A small-molecule ligand and the protein it binds are described below.
Small molecule (SMILES): CC(=O)N[C@H]1[C@H](O[C@H]2[C@H](O)[C@@H](NC(C)=O)CO[C@@H]2CO)O[C@H](CO)[C@@H](O)[C@@H]1O

Sequence of chain 1.E:
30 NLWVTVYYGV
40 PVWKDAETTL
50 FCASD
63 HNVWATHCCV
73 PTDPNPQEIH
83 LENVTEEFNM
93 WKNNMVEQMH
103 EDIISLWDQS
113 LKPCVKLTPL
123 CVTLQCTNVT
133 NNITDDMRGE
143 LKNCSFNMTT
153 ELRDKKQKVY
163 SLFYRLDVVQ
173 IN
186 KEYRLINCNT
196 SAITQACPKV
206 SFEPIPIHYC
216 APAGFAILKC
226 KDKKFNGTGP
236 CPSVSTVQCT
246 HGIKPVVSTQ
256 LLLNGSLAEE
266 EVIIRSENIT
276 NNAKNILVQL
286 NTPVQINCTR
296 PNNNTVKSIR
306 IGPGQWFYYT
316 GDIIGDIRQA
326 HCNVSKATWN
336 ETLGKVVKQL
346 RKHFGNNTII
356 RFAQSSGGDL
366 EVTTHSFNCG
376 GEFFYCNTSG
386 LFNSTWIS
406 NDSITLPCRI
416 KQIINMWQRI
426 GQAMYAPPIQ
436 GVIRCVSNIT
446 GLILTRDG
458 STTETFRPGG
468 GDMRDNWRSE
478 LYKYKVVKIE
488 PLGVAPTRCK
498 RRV

Binding-site contacts:
Ligand atom C8 contacts residue ASN328 of chain 1.E at 4.2 Å.
Ligand atom C5 contacts residue ASN328 of chain 1.E at 3.8 Å.
Ligand atom C4 contacts residue ASN328 of chain 1.E at 4.3 Å.
Ligand atom O7 contacts residue ARG439 of chain 1.E at 3.5 Å (salt-bridge).
Ligand atom C2 contacts residue HIS326 of chain 1.E at 4.0 Å.
Ligand atom C7 contacts residue ASN292 of chain 1.E at 4.2 Å.
Ligand atom C1 contacts residue HIS326 of chain 1.E at 4.4 Å.
Ligand atom C8 contacts residue ASN292 of chain 1.E at 3.3 Å.
Ligand atom C3 contacts residue HIS326 of chain 1.E at 4.0 Å.
Ligand atom N2 contacts residue ASN328 of chain 1.E at 2.9 Å (h-bond).
Ligand atom C3 contacts residue ASN328 of chain 1.E at 3.9 Å.
Ligand atom C7 contacts residue ARG439 of chain 1.E at 3.5 Å.
Ligand atom O5 contacts residue THR410 of chain 1.E at 4.2 Å.
Ligand atom C1 contacts residue SER408 of chain 1.E at 4.3 Å.
Ligand atom C8 contacts residue ARG439 of chain 1.E at 3.5 Å.
Ligand atom O5 contacts residue SER408 of chain 1.E at 3.6 Å.
Ligand atom C8 contacts residue THR294 of chain 1.E at 3.2 Å.
Ligand atom O6 contacts residue SER408 of chain 1.E at 4.3 Å.
Ligand atom C1 contacts residue THR410 of chain 1.E at 4.1 Å.
Ligand atom C7 contacts residue THR294 of chain 1.E at 4.5 Å.
Ligand atom O7 contacts residue ASN292 of chain 1.E at 4.0 Å.
Ligand atom C7 contacts residue HIS326 of chain 1.E at 3.9 Å.
Ligand atom C7 contacts residue ASN328 of chain 1.E at 3.3 Å.
Ligand atom O3 contacts residue ARG439 of chain 1.E at 4.2 Å.
Ligand atom C1 contacts residue ASN328 of chain 1.E at 1.5 Å.
Ligand atom C2 contacts residue ASN328 of chain 1.E at 2.5 Å.
Ligand atom O3 contacts residue HIS326 of chain 1.E at 4.4 Å.
Ligand atom C8 contacts residue HIS326 of chain 1.E at 3.8 Å.
Ligand atom N2 contacts residue HIS326 of chain 1.E at 3.1 Å (h-bond).
Ligand atom N2 contacts residue ARG439 of chain 1.E at 4.1 Å.
Ligand atom O7 contacts residue ASN328 of chain 1.E at 3.3 Å (h-bond).
Ligand atom O5 contacts residue ASN328 of chain 1.E at 2.4 Å (h-bond).